Sequence of chain 1.A:
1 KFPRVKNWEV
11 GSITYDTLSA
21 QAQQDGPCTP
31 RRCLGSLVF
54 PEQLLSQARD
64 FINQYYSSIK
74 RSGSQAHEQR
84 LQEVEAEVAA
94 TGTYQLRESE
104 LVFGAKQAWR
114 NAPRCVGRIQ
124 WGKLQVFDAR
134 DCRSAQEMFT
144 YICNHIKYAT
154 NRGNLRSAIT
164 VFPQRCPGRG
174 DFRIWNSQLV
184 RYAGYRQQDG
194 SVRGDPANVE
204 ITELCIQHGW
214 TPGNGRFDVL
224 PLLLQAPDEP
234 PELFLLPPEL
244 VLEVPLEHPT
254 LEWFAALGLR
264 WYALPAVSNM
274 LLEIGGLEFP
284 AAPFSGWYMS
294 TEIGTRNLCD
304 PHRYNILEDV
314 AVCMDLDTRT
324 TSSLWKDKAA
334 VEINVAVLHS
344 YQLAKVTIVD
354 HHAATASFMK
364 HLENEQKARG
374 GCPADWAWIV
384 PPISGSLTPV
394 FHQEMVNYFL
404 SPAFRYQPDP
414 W

A protein and the small-molecule ligand that binds it are described below.
Small molecule (SMILES): O=c1[nH]c2cc(Cl)ccc2o1

Binding-site contacts:
Ligand atom N1 contacts residue MET292 of chain 1.A at 4.1 Å.
Ligand atom C5 contacts residue PRO268 of chain 1.A at 3.9 Å (hydrophobic).
Ligand atom C1 contacts residue HEM1 of chain 1.D at 4.0 Å.
Ligand atom CL1 contacts residue SER288 of chain 1.A at 3.9 Å.
Ligand atom O2 contacts residue TRP290 of chain 1.A at 4.2 Å.
Ligand atom O2 contacts residue TYR291 of chain 1.A at 3.6 Å.
Ligand atom C4 contacts residue HEM1 of chain 1.D at 3.4 Å.
Ligand atom C7 contacts residue HEM1 of chain 1.D at 3.5 Å.
Ligand atom C5 contacts residue GLY289 of chain 1.A at 4.3 Å.
Ligand atom C7 contacts residue MET292 of chain 1.A at 3.8 Å (hydrophobic).
Ligand atom N1 contacts residue TYR291 of chain 1.A at 3.8 Å.
Ligand atom C7 contacts residue GLU295 of chain 1.A at 4.0 Å.
Ligand atom C5 contacts residue HEM1 of chain 1.D at 3.2 Å.
Ligand atom O1 contacts residue TYR291 of chain 1.A at 4.4 Å.
Ligand atom C7 contacts residue TRP290 of chain 1.A at 3.9 Å (hydrophobic).
Ligand atom O2 contacts residue MET292 of chain 1.A at 2.9 Å (h-bond).
Ligand atom C4 contacts residue PRO268 of chain 1.A at 4.1 Å (hydrophobic).
Ligand atom N1 contacts residue TRP290 of chain 1.A at 2.8 Å (h-bond).
Ligand atom C4 contacts residue TRP290 of chain 1.A at 3.5 Å (hydrophobic).
Ligand atom CL1 contacts residue HEM1 of chain 1.D at 3.5 Å.
Ligand atom C5 contacts residue TRP290 of chain 1.A at 3.8 Å (hydrophobic).
Ligand atom C1 contacts residue VAL270 of chain 1.A at 4.0 Å (hydrophobic).
Ligand atom C7 contacts residue TYR291 of chain 1.A at 3.9 Å (hydrophobic).
Ligand atom CL1 contacts residue PHE287 of chain 1.A at 3.5 Å.
Ligand atom N1 contacts residue PRO268 of chain 1.A at 4.3 Å.
Ligand atom O2 contacts residue HEM1 of chain 1.D at 3.8 Å.
Ligand atom C2 contacts residue HEM1 of chain 1.D at 3.7 Å.
Ligand atom CL1 contacts residue GLY289 of chain 1.A at 3.8 Å.
Ligand atom N1 contacts residue HEM1 of chain 1.D at 3.3 Å.
Ligand atom C3 contacts residue HEM1 of chain 1.D at 3.5 Å.
Ligand atom C6 contacts residue PRO268 of chain 1.A at 4.3 Å (hydrophobic).
Ligand atom O1 contacts residue HEM1 of chain 1.D at 3.5 Å.
Ligand atom O2 contacts residue GLU295 of chain 1.A at 3.4 Å.
Ligand atom O1 contacts residue GLU295 of chain 1.A at 3.6 Å.
Ligand atom CL1 contacts residue PRO268 of chain 1.A at 4.0 Å.
Ligand atom C6 contacts residue HEM1 of chain 1.D at 3.8 Å.